Sequence of chain 1.A:
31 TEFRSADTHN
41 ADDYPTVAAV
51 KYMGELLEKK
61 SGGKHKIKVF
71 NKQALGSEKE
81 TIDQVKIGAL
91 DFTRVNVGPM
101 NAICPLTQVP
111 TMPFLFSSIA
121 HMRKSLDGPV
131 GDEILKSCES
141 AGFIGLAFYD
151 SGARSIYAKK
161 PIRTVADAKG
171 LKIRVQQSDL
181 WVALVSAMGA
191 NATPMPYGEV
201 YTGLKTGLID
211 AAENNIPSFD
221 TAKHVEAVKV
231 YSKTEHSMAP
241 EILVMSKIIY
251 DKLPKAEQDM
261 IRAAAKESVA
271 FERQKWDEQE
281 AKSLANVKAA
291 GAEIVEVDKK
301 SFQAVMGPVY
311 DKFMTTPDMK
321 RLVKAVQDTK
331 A

Binding-site contacts:
Ligand atom C1 contacts residue ASN214 of chain 1.A at 3.5 Å.
Ligand atom O3 contacts residue BDP1 of chain 1.B at 0.2 Å (h-bond).
Ligand atom C1 contacts residue SER218 of chain 1.A at 3.6 Å.
Ligand atom O6A contacts residue ASN214 of chain 1.A at 3.2 Å (h-bond).
Ligand atom C4 contacts residue BDP1 of chain 1.B at 0.0 Å.
Ligand atom C3 contacts residue HIS39 of chain 1.A at 3.6 Å.
Ligand atom O3 contacts residue ARG94 of chain 1.A at 2.9 Å (salt-bridge).
Ligand atom O4 contacts residue BDP1 of chain 1.B at 0.1 Å (h-bond).
Ligand atom O1 contacts residue ASN214 of chain 1.A at 3.6 Å (h-bond).
Ligand atom C5 contacts residue BDP1 of chain 1.B at 0.2 Å.
Ligand atom O6A contacts residue ARG174 of chain 1.A at 2.9 Å (salt-bridge).
Ligand atom O6A contacts residue ARG154 of chain 1.A at 2.8 Å (salt-bridge).
Ligand atom O6A contacts residue GLN176 of chain 1.A at 3.2 Å.
Ligand atom O1 contacts residue BDP1 of chain 1.B at 1.3 Å.
Ligand atom O6B contacts residue TYR197 of chain 1.A at 3.4 Å.
Ligand atom O2 contacts residue GLU241 of chain 1.A at 2.4 Å (salt-bridge).
Ligand atom C6 contacts residue TYR197 of chain 1.A at 3.5 Å (hydrophobic).
Ligand atom O4 contacts residue GLU78 of chain 1.A at 3.2 Å (salt-bridge).
Ligand atom C2 contacts residue BDP1 of chain 1.B at 0.1 Å.
Ligand atom O5 contacts residue ARG154 of chain 1.A at 3.0 Å (salt-bridge).
Ligand atom O2 contacts residue HIS39 of chain 1.A at 3.0 Å (h-bond).
Ligand atom O6B contacts residue ARG174 of chain 1.A at 3.0 Å (salt-bridge).
Ligand atom C6 contacts residue GLN176 of chain 1.A at 3.4 Å.
Ligand atom C3 contacts residue BDP1 of chain 1.B at 0.1 Å.
Ligand atom C3 contacts residue GLU78 of chain 1.A at 3.6 Å.
Ligand atom O2 contacts residue BDP1 of chain 1.B at 0.2 Å (h-bond).
Ligand atom O5 contacts residue BDP1 of chain 1.B at 0.2 Å (h-bond).
Ligand atom C1 contacts residue BDP1 of chain 1.B at 0.2 Å.
Ligand atom C6 contacts residue BDP1 of chain 1.B at 0.2 Å.
Ligand atom O1 contacts residue SER218 of chain 1.A at 2.6 Å (h-bond).
Ligand atom O5 contacts residue ASN214 of chain 1.A at 3.1 Å (h-bond).
Ligand atom C6 contacts residue ARG174 of chain 1.A at 3.6 Å.
Ligand atom O3 contacts residue GLU78 of chain 1.A at 2.5 Å (salt-bridge).
Ligand atom O6B contacts residue GLN176 of chain 1.A at 3.2 Å (h-bond).
Ligand atom O6A contacts residue BDP1 of chain 1.B at 0.3 Å (h-bond).
Ligand atom O1 contacts residue HIS39 of chain 1.A at 3.2 Å.
Ligand atom O4 contacts residue THR38 of chain 1.A at 3.6 Å.
Ligand atom O6B contacts residue BDP1 of chain 1.B at 0.2 Å (h-bond).
Ligand atom C2 contacts residue GLU241 of chain 1.A at 3.4 Å.
Ligand atom C5 contacts residue TYR197 of chain 1.A at 3.6 Å (hydrophobic).

The protein below binds the small molecule below.
Small molecule (SMILES): O=C(O)[C@H]1O[C@H](O)[C@H](O)[C@@H](O)[C@@H]1O